Binding-site contacts:
Ligand atom O6 contacts residue LYS310 of chain 1.A at 4.5 Å.
Ligand atom O5 contacts residue ASN603 of chain 1.A at 2.4 Å (h-bond).
Ligand atom C7 contacts residue ASN603 of chain 1.A at 3.1 Å.
Ligand atom C5 contacts residue ASN603 of chain 1.A at 3.7 Å.
Ligand atom C2 contacts residue ASN603 of chain 1.A at 2.4 Å.
Ligand atom C8 contacts residue ASN603 of chain 1.A at 4.2 Å.
Ligand atom C1 contacts residue THR604 of chain 1.A at 4.4 Å.
Ligand atom C1 contacts residue ASN603 of chain 1.A at 1.4 Å.
Ligand atom C3 contacts residue ASN603 of chain 1.A at 3.8 Å.
Ligand atom N2 contacts residue ASN603 of chain 1.A at 2.8 Å (h-bond).
Ligand atom O7 contacts residue ASN603 of chain 1.A at 3.0 Å (h-bond).
Ligand atom N2 contacts residue THR604 of chain 1.A at 4.2 Å.
Ligand atom C4 contacts residue ASN603 of chain 1.A at 4.2 Å.

Sequence of chain 1.A:
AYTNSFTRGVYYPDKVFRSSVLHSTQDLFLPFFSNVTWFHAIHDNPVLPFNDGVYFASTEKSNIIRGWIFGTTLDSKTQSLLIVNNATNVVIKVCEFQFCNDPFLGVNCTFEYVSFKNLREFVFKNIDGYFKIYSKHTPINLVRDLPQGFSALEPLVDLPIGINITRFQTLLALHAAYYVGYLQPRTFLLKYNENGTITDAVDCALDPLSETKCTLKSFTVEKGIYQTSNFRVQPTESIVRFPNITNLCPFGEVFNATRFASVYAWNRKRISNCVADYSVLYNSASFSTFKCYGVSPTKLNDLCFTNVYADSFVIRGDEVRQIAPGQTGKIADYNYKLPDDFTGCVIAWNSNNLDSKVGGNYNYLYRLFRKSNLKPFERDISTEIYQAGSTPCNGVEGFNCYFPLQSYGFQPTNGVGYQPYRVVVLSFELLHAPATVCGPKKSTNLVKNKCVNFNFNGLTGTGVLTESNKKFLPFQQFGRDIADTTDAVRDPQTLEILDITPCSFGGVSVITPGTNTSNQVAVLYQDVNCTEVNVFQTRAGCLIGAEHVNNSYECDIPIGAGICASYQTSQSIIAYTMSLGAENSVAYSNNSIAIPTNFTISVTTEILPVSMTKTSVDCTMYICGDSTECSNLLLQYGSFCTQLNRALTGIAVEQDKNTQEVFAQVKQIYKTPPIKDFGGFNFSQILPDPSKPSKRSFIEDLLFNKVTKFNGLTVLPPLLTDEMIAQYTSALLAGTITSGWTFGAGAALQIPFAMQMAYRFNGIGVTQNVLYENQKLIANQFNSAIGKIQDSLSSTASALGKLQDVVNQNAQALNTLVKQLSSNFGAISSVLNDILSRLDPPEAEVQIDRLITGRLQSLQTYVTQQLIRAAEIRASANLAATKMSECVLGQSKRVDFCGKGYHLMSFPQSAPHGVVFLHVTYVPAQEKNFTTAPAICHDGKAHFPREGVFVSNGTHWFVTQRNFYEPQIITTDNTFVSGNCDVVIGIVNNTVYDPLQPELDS

A protein and the small-molecule ligand that binds it are described below.
Small molecule (SMILES): CC(=O)N[C@@H]1[C@@H](O)[C@H](O)[C@@H](CO)O[C@H]1O